A protein and the small-molecule ligand that binds it are described below.
Small molecule (SMILES): Nc1nc2[nH]cnc2c(=O)[nH]1

Sequence of chain 1.F:
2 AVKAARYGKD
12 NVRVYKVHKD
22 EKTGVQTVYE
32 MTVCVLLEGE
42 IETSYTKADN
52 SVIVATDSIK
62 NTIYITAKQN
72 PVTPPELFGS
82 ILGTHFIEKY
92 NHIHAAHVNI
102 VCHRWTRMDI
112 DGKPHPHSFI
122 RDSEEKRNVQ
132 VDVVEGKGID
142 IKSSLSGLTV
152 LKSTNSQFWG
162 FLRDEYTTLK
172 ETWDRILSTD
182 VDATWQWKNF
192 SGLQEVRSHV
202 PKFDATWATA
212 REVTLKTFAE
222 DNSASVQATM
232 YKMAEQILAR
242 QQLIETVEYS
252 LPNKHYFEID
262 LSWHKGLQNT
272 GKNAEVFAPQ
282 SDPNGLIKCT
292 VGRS

Binding-site contacts:
Ligand atom C4 contacts residue ARG176 of chain 1.E at 4.0 Å.
Ligand atom N1 contacts residue ILE288 of chain 1.E at 4.2 Å.
Ligand atom C8 contacts residue ASP58 of chain 1.F at 4.2 Å.
Ligand atom N9 contacts residue ARG176 of chain 1.E at 4.0 Å.
Ligand atom C2 contacts residue PHE159 of chain 1.E at 4.0 Å (hydrophobic).
Ligand atom N2 contacts residue VAL227 of chain 1.E at 3.2 Å.
Ligand atom C8 contacts residue LEU170 of chain 1.E at 4.4 Å (hydrophobic).
Ligand atom O6 contacts residue TYR8 of chain 1.F at 3.8 Å.
Ligand atom O6 contacts residue GLN228 of chain 1.E at 3.2 Å (h-bond).
Ligand atom N2 contacts residue ARG176 of chain 1.E at 3.0 Å (salt-bridge).
Ligand atom C6 contacts residue THR57 of chain 1.F at 4.3 Å.
Ligand atom C2 contacts residue VAL227 of chain 1.E at 4.3 Å (hydrophobic).
Ligand atom C8 contacts residue THR57 of chain 1.F at 3.0 Å.
Ligand atom N7 contacts residue PHE159 of chain 1.E at 3.7 Å.
Ligand atom N1 contacts residue PHE159 of chain 1.E at 4.0 Å.
Ligand atom N2 contacts residue GLN228 of chain 1.E at 4.4 Å.
Ligand atom N2 contacts residue PHE159 of chain 1.E at 4.5 Å.
Ligand atom C2 contacts residue ARG176 of chain 1.E at 3.7 Å.
Ligand atom N7 contacts residue ALA56 of chain 1.F at 3.8 Å.
Ligand atom C5 contacts residue PHE159 of chain 1.E at 3.6 Å (hydrophobic).
Ligand atom N9 contacts residue THR57 of chain 1.F at 3.9 Å.
Ligand atom C5 contacts residue THR57 of chain 1.F at 3.9 Å.
Ligand atom N1 contacts residue GLN228 of chain 1.E at 3.7 Å.
Ligand atom N7 contacts residue THR57 of chain 1.F at 3.0 Å (h-bond).
Ligand atom C6 contacts residue GLN228 of chain 1.E at 4.0 Å.
Ligand atom C4 contacts residue THR57 of chain 1.F at 4.4 Å.
Ligand atom O6 contacts residue THR57 of chain 1.F at 4.1 Å.
Ligand atom N3 contacts residue PHE159 of chain 1.E at 3.9 Å.
Ligand atom N2 contacts residue SER226 of chain 1.E at 4.3 Å.
Ligand atom C6 contacts residue PHE159 of chain 1.E at 3.9 Å (hydrophobic).
Ligand atom C8 contacts residue PHE159 of chain 1.E at 3.7 Å (hydrophobic).
Ligand atom O6 contacts residue ILE54 of chain 1.F at 3.9 Å.
Ligand atom C4 contacts residue PHE159 of chain 1.E at 3.8 Å (hydrophobic).
Ligand atom N9 contacts residue PHE159 of chain 1.E at 3.6 Å.
Ligand atom C8 contacts residue ALA56 of chain 1.F at 4.2 Å (hydrophobic).
Ligand atom N3 contacts residue ARG176 of chain 1.E at 3.3 Å (salt-bridge).

Sequence of chain 1.E:
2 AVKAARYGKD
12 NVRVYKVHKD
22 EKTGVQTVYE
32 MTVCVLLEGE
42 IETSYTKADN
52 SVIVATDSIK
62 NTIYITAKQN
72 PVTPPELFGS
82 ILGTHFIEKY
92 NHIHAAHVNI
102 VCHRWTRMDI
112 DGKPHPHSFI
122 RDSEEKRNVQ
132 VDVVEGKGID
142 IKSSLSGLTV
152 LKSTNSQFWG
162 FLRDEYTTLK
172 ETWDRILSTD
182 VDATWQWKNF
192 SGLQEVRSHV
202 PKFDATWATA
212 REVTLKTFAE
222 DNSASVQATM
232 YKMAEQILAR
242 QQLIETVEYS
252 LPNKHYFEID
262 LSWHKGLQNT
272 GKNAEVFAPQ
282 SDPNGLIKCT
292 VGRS